This protein binds this small molecule.
Small molecule (SMILES): CC(=O)N[C@@H]1[C@@H](O)[C@H](O)[C@@H](CO)O[C@H]1O

Sequence of chain 1.D:
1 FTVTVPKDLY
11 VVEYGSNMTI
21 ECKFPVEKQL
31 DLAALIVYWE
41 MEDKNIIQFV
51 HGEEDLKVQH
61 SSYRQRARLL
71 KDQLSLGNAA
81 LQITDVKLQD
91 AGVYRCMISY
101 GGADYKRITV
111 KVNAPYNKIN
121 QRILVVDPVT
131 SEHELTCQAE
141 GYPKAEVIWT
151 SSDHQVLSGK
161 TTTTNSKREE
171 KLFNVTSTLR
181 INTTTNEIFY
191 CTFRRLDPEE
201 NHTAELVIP

Binding-site contacts:
Ligand atom C5 contacts residue ASN182 of chain 1.D at 3.7 Å.
Ligand atom C1 contacts residue GLU132 of chain 1.D at 3.8 Å.
Ligand atom C7 contacts residue ASN182 of chain 1.D at 3.4 Å.
Ligand atom O7 contacts residue ASN182 of chain 1.D at 3.2 Å (h-bond).
Ligand atom C3 contacts residue ASN182 of chain 1.D at 3.8 Å.
Ligand atom N2 contacts residue GLU132 of chain 1.D at 4.4 Å.
Ligand atom C8 contacts residue ILE181 of chain 1.D at 3.9 Å (hydrophobic).
Ligand atom O5 contacts residue ASN182 of chain 1.D at 2.4 Å (h-bond).
Ligand atom C7 contacts residue GLU132 of chain 1.D at 3.6 Å.
Ligand atom C8 contacts residue ASN182 of chain 1.D at 3.9 Å.
Ligand atom C3 contacts residue GLU132 of chain 1.D at 4.5 Å.
Ligand atom C2 contacts residue ASN182 of chain 1.D at 2.5 Å.
Ligand atom O7 contacts residue GLU132 of chain 1.D at 2.5 Å (salt-bridge).
Ligand atom C6 contacts residue THR130 of chain 1.D at 4.3 Å.
Ligand atom C8 contacts residue ARG180 of chain 1.D at 3.6 Å.
Ligand atom O5 contacts residue THR130 of chain 1.D at 4.3 Å.
Ligand atom C2 contacts residue GLU132 of chain 1.D at 4.4 Å.
Ligand atom C1 contacts residue ASN182 of chain 1.D at 1.4 Å.
Ligand atom C4 contacts residue ASN182 of chain 1.D at 4.2 Å.
Ligand atom N2 contacts residue ASN182 of chain 1.D at 2.9 Å (h-bond).